Sequence of chain 3.A:
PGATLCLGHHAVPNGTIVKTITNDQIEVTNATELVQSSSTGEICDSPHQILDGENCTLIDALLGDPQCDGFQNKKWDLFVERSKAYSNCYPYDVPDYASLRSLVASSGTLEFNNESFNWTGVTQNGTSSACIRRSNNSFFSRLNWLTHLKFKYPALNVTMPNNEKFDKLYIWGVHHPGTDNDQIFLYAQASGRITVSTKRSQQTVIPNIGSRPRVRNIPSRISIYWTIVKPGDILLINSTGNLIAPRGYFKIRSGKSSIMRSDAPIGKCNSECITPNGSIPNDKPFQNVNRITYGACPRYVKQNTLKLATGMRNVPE

The protein below binds the small molecule below.
Small molecule (SMILES): CC(=O)N[C@H]1[C@H](O[C@H]2[C@H](O)[C@@H](NC(C)=O)CO[C@@H]2CO)O[C@H](CO)[C@@H](O)[C@@H]1O

Binding-site contacts:
Ligand atom C8 contacts residue SER39 of chain 3.A at 3.6 Å.
Ligand atom O6 contacts residue GLU69 of chain 3.B at 3.3 Å (salt-bridge).
Ligand atom C5 contacts residue ASN279 of chain 3.A at 3.6 Å.
Ligand atom O5 contacts residue ASN292 of chain 3.A at 3.9 Å.
Ligand atom C4 contacts residue ASN279 of chain 3.A at 4.2 Å.
Ligand atom C1 contacts residue VAL291 of chain 3.A at 3.5 Å (hydrophobic).
Ligand atom C3 contacts residue VAL291 of chain 3.A at 4.2 Å (hydrophobic).
Ligand atom N2 contacts residue VAL291 of chain 3.A at 3.4 Å (h-bond).
Ligand atom C2 contacts residue ASN279 of chain 3.A at 2.5 Å.
Ligand atom C7 contacts residue ASN279 of chain 3.A at 3.1 Å.
Ligand atom C8 contacts residue ASN279 of chain 3.A at 4.4 Å.
Ligand atom C2 contacts residue VAL291 of chain 3.A at 3.9 Å (hydrophobic).
Ligand atom O7 contacts residue ASN279 of chain 3.A at 3.0 Å (h-bond).
Ligand atom C3 contacts residue ASN279 of chain 3.A at 3.8 Å.
Ligand atom C8 contacts residue GLU69 of chain 3.B at 3.4 Å.
Ligand atom C1 contacts residue ASN279 of chain 3.A at 1.4 Å.
Ligand atom C8 contacts residue VAL291 of chain 3.A at 4.2 Å (hydrophobic).
Ligand atom C7 contacts residue VAL291 of chain 3.A at 4.3 Å (hydrophobic).
Ligand atom O6 contacts residue ASN292 of chain 3.A at 4.2 Å.
Ligand atom C5 contacts residue ASN292 of chain 3.A at 3.9 Å.
Ligand atom C7 contacts residue GLU69 of chain 3.B at 4.5 Å.
Ligand atom N2 contacts residue ASN279 of chain 3.A at 2.9 Å (h-bond).
Ligand atom C6 contacts residue ASN292 of chain 3.A at 4.4 Å.
Ligand atom O5 contacts residue ASN279 of chain 3.A at 2.3 Å (h-bond).
Ligand atom C1 contacts residue ASN292 of chain 3.A at 4.1 Å.

Sequence of chain 3.B:
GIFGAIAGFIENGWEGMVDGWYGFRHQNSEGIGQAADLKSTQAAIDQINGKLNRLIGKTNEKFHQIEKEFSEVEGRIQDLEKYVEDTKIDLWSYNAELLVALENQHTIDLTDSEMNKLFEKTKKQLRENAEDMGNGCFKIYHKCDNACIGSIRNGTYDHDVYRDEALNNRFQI